Binding-site contacts:
Ligand atom S4 contacts residue PHE170 of chain 2.D at 3.8 Å.
Ligand atom C16 contacts residue PHE300 of chain 2.D at 3.9 Å (hydrophobic).
Ligand atom S4 contacts residue THR193 of chain 2.D at 3.4 Å.
Ligand atom N6 contacts residue PHE170 of chain 2.D at 3.5 Å.
Ligand atom C7 contacts residue MET303 of chain 2.D at 3.8 Å (hydrophobic).
Ligand atom C10 contacts residue THR193 of chain 2.D at 3.3 Å.
Ligand atom C19 contacts residue MET269 of chain 2.D at 3.6 Å (hydrophobic).
Ligand atom C12 contacts residue PHE189 of chain 2.D at 4.0 Å (hydrophobic).
Ligand atom C5 contacts residue PHE300 of chain 2.D at 4.0 Å (hydrophobic).
Ligand atom C2 contacts residue THR193 of chain 2.D at 3.9 Å.
Ligand atom N1 contacts residue PHE300 of chain 2.D at 3.9 Å.
Ligand atom C10 contacts residue PHE300 of chain 2.D at 4.0 Å (hydrophobic).
Ligand atom C2 contacts residue PHE300 of chain 2.D at 3.5 Å (hydrophobic).
Ligand atom C8 contacts residue MET303 of chain 2.D at 3.6 Å (hydrophobic).
Ligand atom N1 contacts residue MET303 of chain 2.D at 3.8 Å.
Ligand atom CL contacts residue PHE285 of chain 2.D at 3.2 Å.
Ligand atom N6 contacts residue PHE300 of chain 2.D at 3.6 Å.
Ligand atom C17 contacts residue ILE171 of chain 2.D at 3.9 Å (hydrophobic).
Ligand atom O20 contacts residue ASP175 of chain 2.D at 2.6 Å (salt-bridge).
Ligand atom C8 contacts residue LEU265 of chain 2.D at 4.0 Å (hydrophobic).
Ligand atom O20 contacts residue ILE171 of chain 2.D at 4.0 Å.
Ligand atom C13 contacts residue HIS308 of chain 2.D at 3.9 Å.
Ligand atom C3 contacts residue MET303 of chain 2.D at 3.9 Å (hydrophobic).
Ligand atom O20 contacts residue PHE189 of chain 2.D at 3.5 Å.
Ligand atom C11 contacts residue MET303 of chain 2.D at 4.0 Å (hydrophobic).
Ligand atom C2 contacts residue PHE170 of chain 2.D at 4.0 Å (hydrophobic).
Ligand atom S4 contacts residue PHE300 of chain 2.D at 3.5 Å.
Ligand atom CL contacts residue HIS308 of chain 2.D at 3.6 Å.
Ligand atom C18 contacts residue VAL174 of chain 2.D at 3.7 Å (hydrophobic).
Ligand atom C12 contacts residue ILE171 of chain 2.D at 3.8 Å (hydrophobic).
Ligand atom C16 contacts residue MET269 of chain 2.D at 3.9 Å (hydrophobic).
Ligand atom C19 contacts residue LEU265 of chain 2.D at 4.0 Å (hydrophobic).
Ligand atom C17 contacts residue VAL174 of chain 2.D at 3.5 Å (hydrophobic).
Ligand atom C18 contacts residue ILE171 of chain 2.D at 3.7 Å (hydrophobic).
Ligand atom N6 contacts residue THR193 of chain 2.D at 2.9 Å (h-bond).
Ligand atom C17 contacts residue THR193 of chain 2.D at 3.3 Å.
Ligand atom C18 contacts residue ASP175 of chain 2.D at 3.2 Å.
Ligand atom C12 contacts residue ASP175 of chain 2.D at 3.3 Å.
Ligand atom C18 contacts residue PHE189 of chain 2.D at 4.0 Å (hydrophobic).
Ligand atom C14 contacts residue MET303 of chain 2.D at 3.6 Å (hydrophobic).

A protein and the small-molecule ligand that binds it are described below.
Small molecule (SMILES): Oc1ccc(Nc2nc(-c3ccc(Cl)cc3)cs2)cc1

Sequence of chain 2.D:
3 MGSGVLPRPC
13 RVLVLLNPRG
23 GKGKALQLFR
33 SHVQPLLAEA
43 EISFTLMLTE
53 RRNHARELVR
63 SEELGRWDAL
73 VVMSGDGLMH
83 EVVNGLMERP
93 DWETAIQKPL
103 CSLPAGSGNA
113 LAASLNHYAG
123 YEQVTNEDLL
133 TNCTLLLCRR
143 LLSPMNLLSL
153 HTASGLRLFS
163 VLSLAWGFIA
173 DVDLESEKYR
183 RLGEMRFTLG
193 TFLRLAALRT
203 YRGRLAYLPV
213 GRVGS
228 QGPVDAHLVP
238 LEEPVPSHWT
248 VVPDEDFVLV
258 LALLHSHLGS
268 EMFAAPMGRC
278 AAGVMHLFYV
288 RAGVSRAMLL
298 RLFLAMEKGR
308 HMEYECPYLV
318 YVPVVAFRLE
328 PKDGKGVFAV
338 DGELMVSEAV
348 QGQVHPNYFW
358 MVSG